Sequence of chain 1.B:
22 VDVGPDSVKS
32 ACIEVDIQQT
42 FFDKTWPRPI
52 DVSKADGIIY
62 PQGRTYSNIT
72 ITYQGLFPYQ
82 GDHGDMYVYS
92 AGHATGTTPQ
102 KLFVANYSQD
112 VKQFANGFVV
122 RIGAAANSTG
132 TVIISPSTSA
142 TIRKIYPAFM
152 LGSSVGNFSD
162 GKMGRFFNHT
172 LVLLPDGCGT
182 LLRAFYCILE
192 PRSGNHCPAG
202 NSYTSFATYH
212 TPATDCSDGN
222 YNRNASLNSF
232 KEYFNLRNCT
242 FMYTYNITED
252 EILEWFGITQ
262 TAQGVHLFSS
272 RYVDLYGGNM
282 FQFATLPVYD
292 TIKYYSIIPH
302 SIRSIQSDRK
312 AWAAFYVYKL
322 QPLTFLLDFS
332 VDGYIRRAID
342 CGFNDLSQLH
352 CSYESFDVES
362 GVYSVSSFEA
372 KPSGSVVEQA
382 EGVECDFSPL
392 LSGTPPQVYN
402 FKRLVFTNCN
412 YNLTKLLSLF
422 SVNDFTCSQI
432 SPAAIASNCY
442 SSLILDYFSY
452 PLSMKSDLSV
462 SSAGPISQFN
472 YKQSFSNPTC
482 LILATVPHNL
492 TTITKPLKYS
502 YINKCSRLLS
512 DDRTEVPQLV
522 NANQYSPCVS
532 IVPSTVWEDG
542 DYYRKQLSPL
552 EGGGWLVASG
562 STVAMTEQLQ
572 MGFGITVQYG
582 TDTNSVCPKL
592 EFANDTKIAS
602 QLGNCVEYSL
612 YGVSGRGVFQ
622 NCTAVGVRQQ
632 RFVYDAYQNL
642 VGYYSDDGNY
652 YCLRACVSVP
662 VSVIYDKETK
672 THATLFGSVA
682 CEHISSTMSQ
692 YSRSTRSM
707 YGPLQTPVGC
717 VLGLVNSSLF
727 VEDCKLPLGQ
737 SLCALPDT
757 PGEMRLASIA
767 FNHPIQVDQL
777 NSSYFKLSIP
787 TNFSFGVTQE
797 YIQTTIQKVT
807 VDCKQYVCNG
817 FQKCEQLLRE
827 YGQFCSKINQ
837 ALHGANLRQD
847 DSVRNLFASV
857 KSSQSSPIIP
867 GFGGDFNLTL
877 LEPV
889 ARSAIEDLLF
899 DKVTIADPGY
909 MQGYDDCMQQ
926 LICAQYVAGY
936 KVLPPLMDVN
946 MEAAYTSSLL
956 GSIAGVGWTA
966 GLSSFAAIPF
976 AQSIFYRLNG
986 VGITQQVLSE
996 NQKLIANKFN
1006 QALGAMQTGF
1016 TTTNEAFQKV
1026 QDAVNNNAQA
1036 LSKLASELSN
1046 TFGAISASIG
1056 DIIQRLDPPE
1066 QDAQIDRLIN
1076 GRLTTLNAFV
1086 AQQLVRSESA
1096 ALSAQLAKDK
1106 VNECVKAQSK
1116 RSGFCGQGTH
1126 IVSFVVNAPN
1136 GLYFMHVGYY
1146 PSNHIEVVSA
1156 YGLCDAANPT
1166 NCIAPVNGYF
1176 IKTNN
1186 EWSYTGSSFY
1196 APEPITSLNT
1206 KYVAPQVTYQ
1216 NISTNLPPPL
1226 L

The protein below binds the small molecule below.
Small molecule (SMILES): CC(=O)N[C@@H]1[C@@H](O)[C@H](O)[C@@H](CO)O[C@H]1O

Binding-site contacts:
Ligand atom O6 contacts residue ASN788 of chain 1.B at 4.4 Å.
Ligand atom O7 contacts residue ASN788 of chain 1.B at 3.3 Å (h-bond).
Ligand atom N2 contacts residue LYS1003 of chain 1.B at 4.5 Å.
Ligand atom C1 contacts residue ASN788 of chain 1.B at 1.4 Å.
Ligand atom N2 contacts residue ASN788 of chain 1.B at 3.0 Å (h-bond).
Ligand atom C8 contacts residue ASN788 of chain 1.B at 3.7 Å.
Ligand atom C4 contacts residue ASN788 of chain 1.B at 4.2 Å.
Ligand atom C2 contacts residue ASN788 of chain 1.B at 2.5 Å.
Ligand atom C3 contacts residue ASN788 of chain 1.B at 3.8 Å.
Ligand atom C5 contacts residue ASN788 of chain 1.B at 3.6 Å.
Ligand atom C7 contacts residue ASN788 of chain 1.B at 3.2 Å.
Ligand atom O5 contacts residue ASN788 of chain 1.B at 2.3 Å (h-bond).